A protein and the small-molecule ligand that binds it are described below.
Small molecule (SMILES): CCS(=O)(=O)c1ccc(OC)c(Nc2ncc(-c3cccc(-c4ccccn4)c3)o2)c1

Binding-site contacts:
Ligand atom C31 contacts residue GLY117 of chain 1.A at 3.8 Å.
Ligand atom C1 contacts residue LEU35 of chain 1.A at 3.1 Å (hydrophobic).
Ligand atom O18 contacts residue LEU35 of chain 1.A at 3.9 Å.
Ligand atom C14 contacts residue CYS114 of chain 1.A at 3.7 Å (hydrophobic).
Ligand atom C21 contacts residue PHE242 of chain 1.A at 3.6 Å (hydrophobic).
Ligand atom C27 contacts residue GLY36 of chain 1.A at 3.9 Å.
Ligand atom O18 contacts residue LEU230 of chain 1.A at 3.4 Å.
Ligand atom C11 contacts residue PHE113 of chain 1.A at 3.8 Å (hydrophobic).
Ligand atom N15 contacts residue PHE113 of chain 1.A at 3.6 Å.
Ligand atom C11 contacts residue LEU35 of chain 1.A at 3.9 Å (hydrophobic).
Ligand atom C27 contacts residue ARG37 of chain 1.A at 3.1 Å.
Ligand atom N15 contacts residue GLU112 of chain 1.A at 3.7 Å.
Ligand atom C9 contacts residue CYS114 of chain 1.A at 3.8 Å (hydrophobic).
Ligand atom C9 contacts residue GLY117 of chain 1.A at 3.7 Å.
Ligand atom O10 contacts residue PHE113 of chain 1.A at 3.5 Å.
Ligand atom C26 contacts residue VAL43 of chain 1.A at 3.3 Å (hydrophobic).
Ligand atom C14 contacts residue LEU230 of chain 1.A at 3.5 Å (hydrophobic).
Ligand atom C23 contacts residue VAL43 of chain 1.A at 3.9 Å (hydrophobic).
Ligand atom C26 contacts residue ARG37 of chain 1.A at 3.8 Å.
Ligand atom C16 contacts residue ALA61 of chain 1.A at 3.5 Å (hydrophobic).
Ligand atom N15 contacts residue CYS114 of chain 1.A at 3.1 Å (h-bond).
Ligand atom C12 contacts residue GLY117 of chain 1.A at 3.6 Å.
Ligand atom C11 contacts residue LYS115 of chain 1.A at 3.5 Å.
Ligand atom N15 contacts residue LEU230 of chain 1.A at 3.6 Å.
Ligand atom C16 contacts residue LEU230 of chain 1.A at 3.6 Å (hydrophobic).
Ligand atom C28 contacts residue ARG37 of chain 1.A at 3.9 Å.
Ligand atom C17 contacts residue LEU230 of chain 1.A at 3.4 Å (hydrophobic).
Ligand atom C9 contacts residue LEU35 of chain 1.A at 3.6 Å (hydrophobic).
Ligand atom O10 contacts residue CYS114 of chain 1.A at 3.5 Å (h-bond).
Ligand atom N13 contacts residue CYS114 of chain 1.A at 2.8 Å (h-bond).
Ligand atom C22 contacts residue VAL43 of chain 1.A at 3.8 Å (hydrophobic).
Ligand atom C6 contacts residue GLY117 of chain 1.A at 3.9 Å.
Ligand atom C16 contacts residue GLU112 of chain 1.A at 3.3 Å.
Ligand atom C8 contacts residue GLY117 of chain 1.A at 3.8 Å.
Ligand atom O5 contacts residue LEU230 of chain 1.A at 3.4 Å.
Ligand atom C12 contacts residue CYS114 of chain 1.A at 3.5 Å (hydrophobic).
Ligand atom O4 contacts residue ASN118 of chain 1.A at 3.0 Å (h-bond).
Ligand atom O10 contacts residue LEU35 of chain 1.A at 3.5 Å.
Ligand atom C8 contacts residue LEU35 of chain 1.A at 3.9 Å (hydrophobic).
Ligand atom C20 contacts residue VAL111 of chain 1.A at 3.8 Å (hydrophobic).

Sequence of chain 1.A:
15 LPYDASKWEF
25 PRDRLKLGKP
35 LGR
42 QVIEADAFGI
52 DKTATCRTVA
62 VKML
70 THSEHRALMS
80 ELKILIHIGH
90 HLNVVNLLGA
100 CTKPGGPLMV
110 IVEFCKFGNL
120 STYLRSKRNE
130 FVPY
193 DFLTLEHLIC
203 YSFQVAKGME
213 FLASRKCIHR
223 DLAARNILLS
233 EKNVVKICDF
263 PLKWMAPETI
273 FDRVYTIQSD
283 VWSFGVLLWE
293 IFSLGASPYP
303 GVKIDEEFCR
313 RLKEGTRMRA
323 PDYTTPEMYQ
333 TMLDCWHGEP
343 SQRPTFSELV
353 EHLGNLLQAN